Sequence of chain 3.E:
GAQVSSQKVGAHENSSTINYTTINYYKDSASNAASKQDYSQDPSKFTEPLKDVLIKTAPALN

A protein and the small-molecule ligand that binds it are described below.
Small molecule (SMILES): CC[C@H](C)[C@H](N)C(=O)N[C@@H](CO)C(=O)N[C@@H](CCC(=O)O)C(=O)N[C@H](C=O)C(C)C

Binding-site contacts:
Ligand atom N contacts residue ALA2 of chain 3.E at 4.3 Å.
Ligand atom C contacts residue VAL4 of chain 3.E at 4.5 Å (hydrophobic).
Ligand atom OE2 contacts residue VAL4 of chain 3.E at 3.6 Å.
Ligand atom OE1 contacts residue VAL4 of chain 3.E at 3.3 Å (h-bond).
Ligand atom CG2 contacts residue ALA2 of chain 3.E at 4.3 Å (hydrophobic).
Ligand atom CB contacts residue GLN3 of chain 3.E at 4.1 Å.
Ligand atom C contacts residue GLN3 of chain 3.E at 3.8 Å.
Ligand atom CA contacts residue ALA2 of chain 3.E at 3.8 Å (hydrophobic).
Ligand atom N contacts residue GLN3 of chain 3.E at 4.5 Å.
Ligand atom CA contacts residue GLN3 of chain 3.E at 4.3 Å.
Ligand atom O contacts residue VAL4 of chain 3.E at 4.2 Å.
Ligand atom CG2 contacts residue VAL4 of chain 3.E at 3.4 Å (hydrophobic).
Ligand atom N contacts residue VAL4 of chain 3.E at 3.0 Å (h-bond).
Ligand atom CG2 contacts residue SER5 of chain 3.E at 3.2 Å.
Ligand atom CB contacts residue GLN3 of chain 3.E at 3.6 Å.
Ligand atom O contacts residue VAL4 of chain 3.E at 4.4 Å.
Ligand atom CB contacts residue ALA2 of chain 3.E at 3.5 Å (hydrophobic).
Ligand atom CG1 contacts residue GLN3 of chain 3.E at 3.0 Å.
Ligand atom N contacts residue ALA2 of chain 3.E at 2.8 Å (h-bond).
Ligand atom CB contacts residue VAL4 of chain 3.E at 4.2 Å (hydrophobic).
Ligand atom CB contacts residue VAL4 of chain 3.E at 4.0 Å (hydrophobic).
Ligand atom N contacts residue VAL4 of chain 3.E at 4.1 Å.
Ligand atom CA contacts residue VAL4 of chain 3.E at 4.0 Å (hydrophobic).
Ligand atom C contacts residue ALA2 of chain 3.E at 4.2 Å (hydrophobic).
Ligand atom CA contacts residue VAL4 of chain 3.E at 3.5 Å (hydrophobic).
Ligand atom CA contacts residue ALA2 of chain 3.E at 3.4 Å (hydrophobic).
Ligand atom CB contacts residue ALA2 of chain 3.E at 4.0 Å (hydrophobic).
Ligand atom O contacts residue GLN3 of chain 3.E at 3.0 Å (h-bond).
Ligand atom C contacts residue ALA2 of chain 3.E at 3.6 Å (hydrophobic).
Ligand atom C contacts residue VAL4 of chain 3.E at 4.4 Å (hydrophobic).
Ligand atom C contacts residue VAL4 of chain 3.E at 3.5 Å (hydrophobic).
Ligand atom CG2 contacts residue GLN3 of chain 3.E at 3.9 Å.
Ligand atom CD contacts residue VAL4 of chain 3.E at 3.8 Å (hydrophobic).
Ligand atom OG contacts residue GLN3 of chain 3.E at 3.3 Å (h-bond).